The protein below binds the small molecule below.
Small molecule (SMILES): CC(=O)N[C@@H]1[C@@H](O)[C@H](O)[C@@H](CO)O[C@H]1O

Sequence of chain 1.B:
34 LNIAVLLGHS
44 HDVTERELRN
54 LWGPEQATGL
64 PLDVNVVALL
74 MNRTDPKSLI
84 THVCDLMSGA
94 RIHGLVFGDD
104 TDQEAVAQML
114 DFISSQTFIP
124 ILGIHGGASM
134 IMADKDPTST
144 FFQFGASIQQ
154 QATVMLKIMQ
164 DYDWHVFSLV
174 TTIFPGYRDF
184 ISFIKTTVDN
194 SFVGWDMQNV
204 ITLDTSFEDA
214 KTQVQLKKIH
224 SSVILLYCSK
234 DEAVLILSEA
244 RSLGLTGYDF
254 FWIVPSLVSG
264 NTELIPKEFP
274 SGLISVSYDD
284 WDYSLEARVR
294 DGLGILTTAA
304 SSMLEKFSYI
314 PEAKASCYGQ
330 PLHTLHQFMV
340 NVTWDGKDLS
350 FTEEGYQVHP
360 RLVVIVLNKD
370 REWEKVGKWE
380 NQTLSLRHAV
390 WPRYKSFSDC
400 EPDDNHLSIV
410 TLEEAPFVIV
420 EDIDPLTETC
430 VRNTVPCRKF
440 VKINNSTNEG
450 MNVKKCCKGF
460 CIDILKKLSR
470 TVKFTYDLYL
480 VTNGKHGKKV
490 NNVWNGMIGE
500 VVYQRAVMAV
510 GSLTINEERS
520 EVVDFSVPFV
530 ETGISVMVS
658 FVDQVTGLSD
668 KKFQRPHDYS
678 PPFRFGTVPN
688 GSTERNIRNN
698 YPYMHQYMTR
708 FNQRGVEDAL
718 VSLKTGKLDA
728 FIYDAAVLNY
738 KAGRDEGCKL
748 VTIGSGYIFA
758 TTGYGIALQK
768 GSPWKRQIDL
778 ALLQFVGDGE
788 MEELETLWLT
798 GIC

Binding-site contacts:
Ligand atom C5 contacts residue ASN75 of chain 1.B at 3.7 Å.
Ligand atom C3 contacts residue ASN75 of chain 1.B at 3.9 Å.
Ligand atom O5 contacts residue ASN75 of chain 1.B at 2.3 Å (h-bond).
Ligand atom N2 contacts residue ASN75 of chain 1.B at 2.6 Å (h-bond).
Ligand atom C4 contacts residue ASN75 of chain 1.B at 4.2 Å.
Ligand atom O7 contacts residue ASN75 of chain 1.B at 3.4 Å (h-bond).
Ligand atom C8 contacts residue ASN75 of chain 1.B at 4.3 Å.
Ligand atom C2 contacts residue ASN75 of chain 1.B at 2.6 Å.
Ligand atom C7 contacts residue ASN75 of chain 1.B at 3.2 Å.
Ligand atom C1 contacts residue ASN75 of chain 1.B at 1.4 Å.